Binding-site contacts:
Ligand atom C3 contacts residue MET151 of chain 25.C at 4.1 Å (hydrophobic).
Ligand atom C5 contacts residue MET151 of chain 25.C at 3.8 Å (hydrophobic).
Ligand atom O5 contacts residue ASN157 of chain 25.C at 4.2 Å.
Ligand atom C7 contacts residue ASN154 of chain 25.C at 3.7 Å.
Ligand atom C3 contacts residue ASN154 of chain 25.C at 3.8 Å.
Ligand atom C6 contacts residue ASP161 of chain 25.C at 3.7 Å.
Ligand atom O7 contacts residue GLY150 of chain 25.C at 2.9 Å (h-bond).
Ligand atom C6 contacts residue THR156 of chain 25.C at 3.8 Å.
Ligand atom O7 contacts residue HIS148 of chain 25.C at 3.6 Å.
Ligand atom C2 contacts residue MET151 of chain 25.C at 4.3 Å (hydrophobic).
Ligand atom C6 contacts residue THR156 of chain 25.C at 3.9 Å.
Ligand atom O5 contacts residue THR156 of chain 25.C at 3.8 Å.
Ligand atom N2 contacts residue GLY150 of chain 25.C at 3.5 Å (h-bond).
Ligand atom C1 contacts residue GLY150 of chain 25.C at 4.0 Å.
Ligand atom O5 contacts residue ASN154 of chain 25.C at 2.3 Å (h-bond).
Ligand atom C1 contacts residue THR156 of chain 25.C at 4.3 Å.
Ligand atom C8 contacts residue ASN157 of chain 25.C at 3.3 Å.
Ligand atom O5 contacts residue THR156 of chain 25.C at 4.1 Å.
Ligand atom O7 contacts residue ASN154 of chain 25.C at 4.0 Å.
Ligand atom N2 contacts residue ASN154 of chain 25.C at 2.9 Å (h-bond).
Ligand atom C4 contacts residue ASN154 of chain 25.C at 4.2 Å.
Ligand atom C1 contacts residue MET151 of chain 25.C at 4.2 Å (hydrophobic).
Ligand atom C2 contacts residue ASN154 of chain 25.C at 2.4 Å.
Ligand atom C5 contacts residue ASN154 of chain 25.C at 3.6 Å.
Ligand atom C4 contacts residue MET151 of chain 25.C at 3.9 Å (hydrophobic).
Ligand atom O5 contacts residue MET151 of chain 25.C at 3.9 Å.
Ligand atom C8 contacts residue THR156 of chain 25.C at 4.2 Å.
Ligand atom C6 contacts residue ASN157 of chain 25.C at 3.7 Å.
Ligand atom C5 contacts residue THR156 of chain 25.C at 4.1 Å.
Ligand atom C2 contacts residue GLY150 of chain 25.C at 3.8 Å.
Ligand atom C8 contacts residue GLY150 of chain 25.C at 3.7 Å.
Ligand atom C7 contacts residue GLY150 of chain 25.C at 3.1 Å.
Ligand atom C5 contacts residue THR156 of chain 25.C at 3.8 Å.
Ligand atom O6 contacts residue MET151 of chain 25.C at 4.4 Å.
Ligand atom C1 contacts residue ASN154 of chain 25.C at 1.4 Å.

The small molecule below binds the protein below.
Small molecule (SMILES): CC(=O)N[C@H]1[C@H](O[C@H]2[C@H](O)[C@@H](NC(C)=O)CO[C@@H]2CO[C@@H]2O[C@@H](C)[C@@H](O)[C@@H](O)[C@@H]2O)O[C@H](CO)[C@@H](O)[C@@H]1O

Sequence of chain 25.C:
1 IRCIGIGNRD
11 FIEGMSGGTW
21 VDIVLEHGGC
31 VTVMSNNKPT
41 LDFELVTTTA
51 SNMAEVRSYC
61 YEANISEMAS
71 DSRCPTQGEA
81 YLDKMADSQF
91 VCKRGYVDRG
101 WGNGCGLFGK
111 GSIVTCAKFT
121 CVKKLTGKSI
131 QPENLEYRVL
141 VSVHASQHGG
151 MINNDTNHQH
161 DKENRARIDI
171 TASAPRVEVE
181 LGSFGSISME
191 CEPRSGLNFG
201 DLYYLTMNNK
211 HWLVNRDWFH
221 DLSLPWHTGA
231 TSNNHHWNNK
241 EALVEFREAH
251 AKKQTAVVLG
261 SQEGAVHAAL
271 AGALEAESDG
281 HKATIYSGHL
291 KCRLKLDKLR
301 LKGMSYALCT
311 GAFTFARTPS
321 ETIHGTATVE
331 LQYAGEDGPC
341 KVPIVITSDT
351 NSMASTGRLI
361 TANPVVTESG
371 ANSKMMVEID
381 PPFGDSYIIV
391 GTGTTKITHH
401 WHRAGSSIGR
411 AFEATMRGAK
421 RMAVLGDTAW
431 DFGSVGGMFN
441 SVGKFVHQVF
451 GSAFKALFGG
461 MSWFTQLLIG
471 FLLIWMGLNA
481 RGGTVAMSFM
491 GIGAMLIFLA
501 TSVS